A small-molecule ligand and the protein it binds are described below.
Small molecule (SMILES): CC(=O)N[C@H]1[C@H](O[C@H]2[C@H](O)[C@@H](NC(C)=O)CO[C@@H]2CO)O[C@H](CO)[C@@H](O)[C@@H]1O

Sequence of chain 1.C:
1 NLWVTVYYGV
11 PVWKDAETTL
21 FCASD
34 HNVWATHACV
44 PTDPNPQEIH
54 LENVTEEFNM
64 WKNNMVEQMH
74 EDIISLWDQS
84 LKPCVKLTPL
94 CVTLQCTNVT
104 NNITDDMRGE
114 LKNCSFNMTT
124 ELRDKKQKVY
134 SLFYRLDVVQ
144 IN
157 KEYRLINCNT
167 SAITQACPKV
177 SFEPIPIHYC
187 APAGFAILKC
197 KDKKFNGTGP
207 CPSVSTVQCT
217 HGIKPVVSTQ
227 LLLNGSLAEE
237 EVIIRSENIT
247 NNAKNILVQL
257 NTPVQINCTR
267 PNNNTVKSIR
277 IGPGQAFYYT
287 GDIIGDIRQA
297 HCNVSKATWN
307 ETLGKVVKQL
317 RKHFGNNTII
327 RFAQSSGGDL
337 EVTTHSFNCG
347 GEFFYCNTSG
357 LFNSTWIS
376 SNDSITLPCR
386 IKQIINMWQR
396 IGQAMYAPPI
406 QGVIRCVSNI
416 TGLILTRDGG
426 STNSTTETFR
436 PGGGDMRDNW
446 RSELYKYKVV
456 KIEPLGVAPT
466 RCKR

Binding-site contacts:
Ligand atom O7 contacts residue ASN299 of chain 1.C at 3.6 Å (h-bond).
Ligand atom C7 contacts residue HIS297 of chain 1.C at 3.9 Å.
Ligand atom C8 contacts residue HIS297 of chain 1.C at 3.8 Å.
Ligand atom C4 contacts residue ASN299 of chain 1.C at 4.3 Å.
Ligand atom C3 contacts residue ASN299 of chain 1.C at 3.9 Å.
Ligand atom O7 contacts residue ARG410 of chain 1.C at 3.1 Å (salt-bridge).
Ligand atom C8 contacts residue CYS264 of chain 1.C at 4.4 Å (hydrophobic).
Ligand atom N2 contacts residue ASN299 of chain 1.C at 2.8 Å (h-bond).
Ligand atom O7 contacts residue ASN263 of chain 1.C at 4.3 Å.
Ligand atom C7 contacts residue ASN299 of chain 1.C at 3.4 Å.
Ligand atom C8 contacts residue ASN299 of chain 1.C at 4.4 Å.
Ligand atom C8 contacts residue ASN263 of chain 1.C at 3.4 Å.
Ligand atom C7 contacts residue ASN263 of chain 1.C at 4.3 Å.
Ligand atom C8 contacts residue ARG410 of chain 1.C at 3.4 Å.
Ligand atom C5 contacts residue ASN299 of chain 1.C at 3.8 Å.
Ligand atom C8 contacts residue THR265 of chain 1.C at 3.5 Å.
Ligand atom C2 contacts residue HIS297 of chain 1.C at 3.9 Å.
Ligand atom C7 contacts residue ARG410 of chain 1.C at 3.6 Å.
Ligand atom C3 contacts residue HIS297 of chain 1.C at 3.9 Å.
Ligand atom C1 contacts residue HIS297 of chain 1.C at 4.2 Å.
Ligand atom O3 contacts residue HIS297 of chain 1.C at 4.4 Å.
Ligand atom C1 contacts residue THR381 of chain 1.C at 4.5 Å.
Ligand atom N2 contacts residue HIS297 of chain 1.C at 3.0 Å (h-bond).
Ligand atom C2 contacts residue ASN299 of chain 1.C at 2.5 Å.
Ligand atom C1 contacts residue ASN299 of chain 1.C at 1.5 Å.
Ligand atom O5 contacts residue ASN299 of chain 1.C at 2.5 Å (h-bond).